Binding-site contacts:
Ligand atom C3 contacts residue THR1069 of chain 1.B at 3.8 Å.
Ligand atom C2 contacts residue THR1069 of chain 1.B at 4.1 Å.
Ligand atom C6 contacts residue PHE1072 of chain 1.B at 3.7 Å (hydrophobic).
Ligand atom O5 contacts residue PHE1072 of chain 1.B at 3.4 Å.
Ligand atom O5 contacts residue THR1069 of chain 1.B at 3.5 Å (h-bond).
Ligand atom C1 contacts residue ASN1067 of chain 1.B at 1.4 Å.
Ligand atom C4 contacts residue ASN1067 of chain 1.B at 4.3 Å.
Ligand atom C6 contacts residue THR1069 of chain 1.B at 4.4 Å.
Ligand atom C8 contacts residue ASN1067 of chain 1.B at 3.4 Å.
Ligand atom C7 contacts residue ASN1067 of chain 1.B at 3.2 Å.
Ligand atom C5 contacts residue PHE1072 of chain 1.B at 4.1 Å (hydrophobic).
Ligand atom C5 contacts residue ASN1067 of chain 1.B at 3.7 Å.
Ligand atom C3 contacts residue ASN1067 of chain 1.B at 3.8 Å.
Ligand atom C1 contacts residue PHE1072 of chain 1.B at 3.9 Å (hydrophobic).
Ligand atom C2 contacts residue ASN1067 of chain 1.B at 2.4 Å.
Ligand atom O7 contacts residue ASN1067 of chain 1.B at 3.2 Å (h-bond).
Ligand atom O5 contacts residue ASN1067 of chain 1.B at 2.4 Å (h-bond).
Ligand atom N2 contacts residue THR1069 of chain 1.B at 4.0 Å.
Ligand atom C5 contacts residue THR1069 of chain 1.B at 3.5 Å.
Ligand atom C1 contacts residue THR1069 of chain 1.B at 3.3 Å.
Ligand atom N2 contacts residue ASN1067 of chain 1.B at 2.8 Å (h-bond).

Sequence of chain 1.B:
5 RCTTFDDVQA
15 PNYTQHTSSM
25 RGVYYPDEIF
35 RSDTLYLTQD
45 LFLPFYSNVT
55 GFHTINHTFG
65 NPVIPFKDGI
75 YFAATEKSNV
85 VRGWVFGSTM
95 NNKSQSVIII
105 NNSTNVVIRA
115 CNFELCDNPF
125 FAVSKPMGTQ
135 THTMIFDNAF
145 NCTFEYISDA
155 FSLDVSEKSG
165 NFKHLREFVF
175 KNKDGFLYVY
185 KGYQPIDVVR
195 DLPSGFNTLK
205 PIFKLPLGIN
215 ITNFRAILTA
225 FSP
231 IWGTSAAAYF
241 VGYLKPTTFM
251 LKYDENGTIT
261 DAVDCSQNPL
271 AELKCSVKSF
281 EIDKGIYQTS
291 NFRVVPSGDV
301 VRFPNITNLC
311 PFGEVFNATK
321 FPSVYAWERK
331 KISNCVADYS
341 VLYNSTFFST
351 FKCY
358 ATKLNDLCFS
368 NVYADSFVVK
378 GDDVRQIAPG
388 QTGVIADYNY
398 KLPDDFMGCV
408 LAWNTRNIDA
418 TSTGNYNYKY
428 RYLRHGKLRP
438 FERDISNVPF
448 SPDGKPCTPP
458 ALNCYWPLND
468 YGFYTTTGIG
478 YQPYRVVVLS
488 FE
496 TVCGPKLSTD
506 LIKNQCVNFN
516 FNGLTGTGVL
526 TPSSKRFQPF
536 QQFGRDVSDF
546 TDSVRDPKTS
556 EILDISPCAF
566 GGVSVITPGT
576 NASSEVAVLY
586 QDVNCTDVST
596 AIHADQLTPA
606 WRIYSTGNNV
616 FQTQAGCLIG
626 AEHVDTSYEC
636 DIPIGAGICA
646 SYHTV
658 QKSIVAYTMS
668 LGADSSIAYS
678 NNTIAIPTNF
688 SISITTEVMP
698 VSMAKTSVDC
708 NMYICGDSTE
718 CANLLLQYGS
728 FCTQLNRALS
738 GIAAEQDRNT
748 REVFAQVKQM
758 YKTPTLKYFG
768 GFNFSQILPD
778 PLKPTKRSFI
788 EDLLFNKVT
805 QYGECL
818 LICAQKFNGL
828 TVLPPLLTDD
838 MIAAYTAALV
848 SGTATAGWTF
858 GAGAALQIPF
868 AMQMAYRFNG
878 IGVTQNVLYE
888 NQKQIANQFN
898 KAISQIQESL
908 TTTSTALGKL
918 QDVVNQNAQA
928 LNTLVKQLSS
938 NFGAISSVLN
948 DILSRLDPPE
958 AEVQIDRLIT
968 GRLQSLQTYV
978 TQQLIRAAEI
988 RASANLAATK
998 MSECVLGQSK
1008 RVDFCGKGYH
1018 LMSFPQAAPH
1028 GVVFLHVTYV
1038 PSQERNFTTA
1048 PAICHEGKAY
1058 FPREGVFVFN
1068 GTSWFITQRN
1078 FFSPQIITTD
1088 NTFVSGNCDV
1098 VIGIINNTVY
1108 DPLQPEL

This small molecule binds to this protein.
Small molecule (SMILES): CC(=O)N[C@H]1[C@H](O[C@H]2[C@H](O)[C@@H](NC(C)=O)CO[C@@H]2CO)O[C@H](CO)[C@@H](O[C@@H]2O[C@H](CO[C@H]3O[C@H](CO)[C@@H](O)[C@H](O)[C@@H]3O)[C@@H](O)[C@H](O)[C@@H]2O)[C@@H]1O